Sequence of chain 1.A:
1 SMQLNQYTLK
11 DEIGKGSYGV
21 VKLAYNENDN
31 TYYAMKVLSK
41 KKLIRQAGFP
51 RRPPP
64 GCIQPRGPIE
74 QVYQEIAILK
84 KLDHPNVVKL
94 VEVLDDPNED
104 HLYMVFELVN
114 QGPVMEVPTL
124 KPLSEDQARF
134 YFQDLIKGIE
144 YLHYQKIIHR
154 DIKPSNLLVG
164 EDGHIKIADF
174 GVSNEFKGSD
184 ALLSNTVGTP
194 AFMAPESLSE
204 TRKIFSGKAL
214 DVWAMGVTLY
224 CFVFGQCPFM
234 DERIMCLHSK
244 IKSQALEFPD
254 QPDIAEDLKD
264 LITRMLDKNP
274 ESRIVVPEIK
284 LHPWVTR

Binding-site contacts:
Ligand atom C4 contacts residue VAL21 of chain 1.A at 3.7 Å (hydrophobic).
Ligand atom C16 contacts residue ALA34 of chain 1.A at 3.7 Å (hydrophobic).
Ligand atom C15 contacts residue LEU161 of chain 1.A at 3.6 Å (hydrophobic).
Ligand atom C7 contacts residue LYS36 of chain 1.A at 3.5 Å.
Ligand atom C13 contacts residue LEU161 of chain 1.A at 3.8 Å (hydrophobic).
Ligand atom C14 contacts residue PHE109 of chain 1.A at 3.4 Å (hydrophobic).
Ligand atom C23 contacts residue ILE13 of chain 1.A at 3.3 Å (hydrophobic).
Ligand atom C20 contacts residue ILE13 of chain 1.A at 3.8 Å (hydrophobic).
Ligand atom C25 contacts residue GLY115 of chain 1.A at 3.9 Å.
Ligand atom C15 contacts residue ALA34 of chain 1.A at 3.4 Å (hydrophobic).
Ligand atom C24 contacts residue GLY115 of chain 1.A at 3.8 Å.
Ligand atom C12 contacts residue ASP172 of chain 1.A at 3.9 Å.
Ligand atom C22 contacts residue ILE13 of chain 1.A at 3.1 Å (hydrophobic).
Ligand atom C12 contacts residue ASN159 of chain 1.A at 3.9 Å.
Ligand atom O1 contacts residue ASP172 of chain 1.A at 3.9 Å.
Ligand atom C23 contacts residue GLY115 of chain 1.A at 3.9 Å.
Ligand atom C2 contacts residue VAL21 of chain 1.A at 3.9 Å (hydrophobic).
Ligand atom C16 contacts residue LEU161 of chain 1.A at 3.4 Å (hydrophobic).
Ligand atom O3 contacts residue GLU110 of chain 1.A at 3.1 Å (salt-bridge).
Ligand atom C9 contacts residue VAL21 of chain 1.A at 3.9 Å (hydrophobic).
Ligand atom N1 contacts residue LEU111 of chain 1.A at 3.8 Å.
Ligand atom C19 contacts residue LEU111 of chain 1.A at 3.8 Å (hydrophobic).
Ligand atom O2 contacts residue ASP172 of chain 1.A at 3.5 Å (salt-bridge).
Ligand atom N1 contacts residue VAL112 of chain 1.A at 2.9 Å (h-bond).
Ligand atom C17 contacts residue LEU161 of chain 1.A at 3.5 Å (hydrophobic).
Ligand atom C14 contacts residue ALA34 of chain 1.A at 3.7 Å (hydrophobic).
Ligand atom C25 contacts residue ILE13 of chain 1.A at 3.8 Å (hydrophobic).
Ligand atom C3 contacts residue VAL21 of chain 1.A at 3.7 Å (hydrophobic).
Ligand atom O2 contacts residue LYS36 of chain 1.A at 2.7 Å (salt-bridge).
Ligand atom C15 contacts residue VAL112 of chain 1.A at 3.9 Å (hydrophobic).
Ligand atom O3 contacts residue ALA34 of chain 1.A at 3.4 Å.
Ligand atom C22 contacts residue PRO116 of chain 1.A at 3.5 Å (hydrophobic).
Ligand atom O1 contacts residue GLY16 of chain 1.A at 3.5 Å.
Ligand atom C9 contacts residue GLY16 of chain 1.A at 3.6 Å.
Ligand atom C2 contacts residue PHE109 of chain 1.A at 3.8 Å (hydrophobic).
Ligand atom N1 contacts residue ALA34 of chain 1.A at 3.8 Å.
Ligand atom C1 contacts residue PHE109 of chain 1.A at 3.6 Å (hydrophobic).
Ligand atom C18 contacts residue ILE13 of chain 1.A at 3.9 Å (hydrophobic).
Ligand atom O3 contacts residue PHE109 of chain 1.A at 3.8 Å.
Ligand atom C19 contacts residue VAL112 of chain 1.A at 3.1 Å (hydrophobic).

A protein and the small-molecule ligand that binds it are described below.
Small molecule (SMILES): O=C(O)c1ccc(-c2coc3ncc(-c4ccccc4)cc23)cc1C1CCCC1